Sequence of chain 1.A:
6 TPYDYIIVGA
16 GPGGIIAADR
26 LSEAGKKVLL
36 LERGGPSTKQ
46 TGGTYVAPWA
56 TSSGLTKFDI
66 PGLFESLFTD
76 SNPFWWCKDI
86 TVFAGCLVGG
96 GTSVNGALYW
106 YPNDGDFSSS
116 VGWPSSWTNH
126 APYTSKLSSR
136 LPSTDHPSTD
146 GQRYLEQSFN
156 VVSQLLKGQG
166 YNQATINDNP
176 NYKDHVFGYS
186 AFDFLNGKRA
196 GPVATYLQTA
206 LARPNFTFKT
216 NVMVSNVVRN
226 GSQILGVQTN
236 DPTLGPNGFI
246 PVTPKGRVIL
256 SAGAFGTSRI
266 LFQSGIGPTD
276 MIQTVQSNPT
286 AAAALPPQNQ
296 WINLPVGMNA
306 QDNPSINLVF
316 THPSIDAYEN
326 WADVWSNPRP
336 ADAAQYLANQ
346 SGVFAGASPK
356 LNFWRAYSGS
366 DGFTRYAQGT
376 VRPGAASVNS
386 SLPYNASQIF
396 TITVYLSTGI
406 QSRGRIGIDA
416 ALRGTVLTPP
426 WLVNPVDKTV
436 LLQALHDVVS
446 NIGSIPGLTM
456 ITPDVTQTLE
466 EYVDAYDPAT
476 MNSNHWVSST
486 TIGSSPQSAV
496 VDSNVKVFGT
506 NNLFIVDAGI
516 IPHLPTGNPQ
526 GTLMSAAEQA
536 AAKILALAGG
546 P

Sequence of chain 3.A:
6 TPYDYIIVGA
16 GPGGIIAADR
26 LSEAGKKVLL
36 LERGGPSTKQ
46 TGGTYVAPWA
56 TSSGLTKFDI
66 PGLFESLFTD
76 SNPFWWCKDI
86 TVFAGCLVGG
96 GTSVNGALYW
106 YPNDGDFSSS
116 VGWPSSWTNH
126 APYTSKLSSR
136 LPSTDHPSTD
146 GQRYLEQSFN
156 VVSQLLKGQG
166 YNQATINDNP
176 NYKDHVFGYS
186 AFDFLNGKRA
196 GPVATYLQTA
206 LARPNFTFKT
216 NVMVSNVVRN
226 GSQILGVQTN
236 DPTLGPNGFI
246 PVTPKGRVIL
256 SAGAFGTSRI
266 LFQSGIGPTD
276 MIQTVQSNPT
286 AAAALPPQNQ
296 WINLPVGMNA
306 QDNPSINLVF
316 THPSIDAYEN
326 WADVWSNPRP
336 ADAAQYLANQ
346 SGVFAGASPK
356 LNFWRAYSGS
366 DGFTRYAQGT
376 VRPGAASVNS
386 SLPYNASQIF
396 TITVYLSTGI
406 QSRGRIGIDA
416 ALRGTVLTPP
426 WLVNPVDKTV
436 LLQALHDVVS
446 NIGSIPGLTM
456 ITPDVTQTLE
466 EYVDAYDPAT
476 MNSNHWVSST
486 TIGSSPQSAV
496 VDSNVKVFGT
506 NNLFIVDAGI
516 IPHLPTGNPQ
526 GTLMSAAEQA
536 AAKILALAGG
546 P

Binding-site contacts:
Ligand atom C6 contacts residue MET303 of chain 3.A at 4.3 Å (hydrophobic).
Ligand atom O4 contacts residue MET303 of chain 3.A at 3.5 Å.
Ligand atom C4 contacts residue ARG408 of chain 3.A at 4.4 Å.
Ligand atom C4 contacts residue ASN304 of chain 3.A at 3.9 Å.
Ligand atom O6 contacts residue ASN304 of chain 3.A at 2.8 Å (h-bond).
Ligand atom O4 contacts residue ALA305 of chain 3.A at 4.5 Å.
Ligand atom O3 contacts residue ARG410 of chain 3.A at 3.9 Å.
Ligand atom C7 contacts residue ASN225 of chain 1.A at 3.3 Å.
Ligand atom O5 contacts residue ASN225 of chain 1.A at 2.3 Å (h-bond).
Ligand atom O3 contacts residue ARG408 of chain 3.A at 4.3 Å.
Ligand atom C3 contacts residue ASN225 of chain 1.A at 3.8 Å.
Ligand atom C3 contacts residue MET303 of chain 3.A at 4.4 Å (hydrophobic).
Ligand atom C5 contacts residue MET303 of chain 3.A at 4.3 Å (hydrophobic).
Ligand atom C5 contacts residue ASN225 of chain 1.A at 3.6 Å.
Ligand atom O7 contacts residue ASN225 of chain 1.A at 3.2 Å (h-bond).
Ligand atom N2 contacts residue ASN225 of chain 1.A at 2.9 Å (h-bond).
Ligand atom C1 contacts residue ASN225 of chain 1.A at 1.5 Å.
Ligand atom O4 contacts residue GLY409 of chain 3.A at 2.7 Å (h-bond).
Ligand atom O4 contacts residue ASN304 of chain 3.A at 2.8 Å (h-bond).
Ligand atom C3 contacts residue GLY409 of chain 3.A at 4.1 Å.
Ligand atom C4 contacts residue GLY409 of chain 3.A at 3.6 Å.
Ligand atom C6 contacts residue ASN304 of chain 3.A at 3.1 Å.
Ligand atom C2 contacts residue ASN225 of chain 1.A at 2.4 Å.
Ligand atom C5 contacts residue ASN304 of chain 3.A at 4.0 Å.
Ligand atom O3 contacts residue THR423 of chain 3.A at 4.0 Å.
Ligand atom O3 contacts residue GLY409 of chain 3.A at 3.6 Å (h-bond).
Ligand atom O6 contacts residue ARG408 of chain 3.A at 3.4 Å.
Ligand atom C4 contacts residue ASN225 of chain 1.A at 4.1 Å.
Ligand atom O4 contacts residue ARG410 of chain 3.A at 4.3 Å.

A small-molecule ligand and the protein it binds are described below.
Small molecule (SMILES): CC(=O)N[C@@H]1[C@@H](O)[C@H](O)[C@@H](CO)O[C@H]1O